Sequence of chain 1.B:
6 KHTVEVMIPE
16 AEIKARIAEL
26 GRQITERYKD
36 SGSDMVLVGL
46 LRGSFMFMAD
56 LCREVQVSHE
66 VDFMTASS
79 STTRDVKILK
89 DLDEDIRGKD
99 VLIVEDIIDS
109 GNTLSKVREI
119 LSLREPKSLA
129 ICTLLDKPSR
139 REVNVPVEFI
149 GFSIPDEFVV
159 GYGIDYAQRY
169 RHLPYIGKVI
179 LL

The protein below binds the small molecule below.
Small molecule (SMILES): Nc1nc(=O)c2ncn(CCN(CCOCCP(=O)(O)O)CCP(=O)(O)O)c2[nH]1

Binding-site contacts:
Ligand atom OAF contacts residue ARG169 of chain 1.B at 3.3 Å (salt-bridge).
Ligand atom N1 contacts residue VAL157 of chain 1.B at 3.5 Å (h-bond).
Ligand atom OAH contacts residue ASP107 of chain 1.B at 2.9 Å (salt-bridge).
Ligand atom OAC contacts residue ASP163 of chain 1.B at 2.9 Å (salt-bridge).
Ligand atom N1 contacts residue PHE156 of chain 1.B at 3.4 Å.
Ligand atom OAH contacts residue GLY109 of chain 1.B at 2.9 Å (h-bond).
Ligand atom OAU contacts residue GLU103 of chain 1.B at 3.3 Å (salt-bridge).
Ligand atom C6 contacts residue PHE156 of chain 1.B at 3.6 Å (hydrophobic).
Ligand atom OAD contacts residue ASP107 of chain 1.B at 3.2 Å (salt-bridge).
Ligand atom O6 contacts residue VAL157 of chain 1.B at 2.9 Å (h-bond).
Ligand atom PBC contacts residue THR111 of chain 1.B at 3.6 Å.
Ligand atom OAH contacts residue SER108 of chain 1.B at 3.2 Å (h-bond).
Ligand atom OAH contacts residue ILE106 of chain 1.B at 3.3 Å.
Ligand atom PBC contacts residue ASP107 of chain 1.B at 3.2 Å.
Ligand atom CAJ contacts residue ASP104 of chain 1.B at 3.8 Å.
Ligand atom C8 contacts residue ASP107 of chain 1.B at 3.1 Å.
Ligand atom O6 contacts residue LYS135 of chain 1.B at 3.6 Å.
Ligand atom C6 contacts residue ILE105 of chain 1.B at 3.7 Å (hydrophobic).
Ligand atom OAD contacts residue SER108 of chain 1.B at 2.2 Å (h-bond).
Ligand atom CAQ contacts residue ASP107 of chain 1.B at 3.1 Å.
Ligand atom OAG contacts residue THR111 of chain 1.B at 2.4 Å (h-bond).
Ligand atom O6 contacts residue PHE156 of chain 1.B at 3.6 Å.
Ligand atom OAF contacts residue GLY48 of chain 1.B at 3.0 Å (h-bond).
Ligand atom C2 contacts residue ILE162 of chain 1.B at 3.9 Å (hydrophobic).
Ligand atom OAG contacts residue SER108 of chain 1.B at 3.7 Å.
Ligand atom CAJ contacts residue GLU103 of chain 1.B at 3.7 Å.
Ligand atom C5 contacts residue ILE105 of chain 1.B at 3.7 Å (hydrophobic).
Ligand atom PBC contacts residue SER108 of chain 1.B at 3.2 Å.
Ligand atom C8 contacts residue ARG138 of chain 1.B at 3.8 Å.
Ligand atom PBC contacts residue GLY109 of chain 1.B at 3.8 Å.
Ligand atom CAQ contacts residue ILE105 of chain 1.B at 3.6 Å (hydrophobic).
Ligand atom OAG contacts residue ASN110 of chain 1.B at 3.6 Å.
Ligand atom N1 contacts residue ILE162 of chain 1.B at 3.5 Å.
Ligand atom OAC contacts residue ARG169 of chain 1.B at 3.6 Å (salt-bridge).
Ligand atom CAK contacts residue ASP104 of chain 1.B at 3.9 Å.
Ligand atom N7 contacts residue LYS135 of chain 1.B at 3.1 Å (salt-bridge).
Ligand atom C6 contacts residue VAL157 of chain 1.B at 3.7 Å (hydrophobic).
Ligand atom N2 contacts residue ASP163 of chain 1.B at 3.0 Å (salt-bridge).
Ligand atom N2 contacts residue ILE162 of chain 1.B at 3.8 Å.
Ligand atom OAE contacts residue ASP104 of chain 1.B at 3.5 Å (salt-bridge).